Sequence of chain 1.A:
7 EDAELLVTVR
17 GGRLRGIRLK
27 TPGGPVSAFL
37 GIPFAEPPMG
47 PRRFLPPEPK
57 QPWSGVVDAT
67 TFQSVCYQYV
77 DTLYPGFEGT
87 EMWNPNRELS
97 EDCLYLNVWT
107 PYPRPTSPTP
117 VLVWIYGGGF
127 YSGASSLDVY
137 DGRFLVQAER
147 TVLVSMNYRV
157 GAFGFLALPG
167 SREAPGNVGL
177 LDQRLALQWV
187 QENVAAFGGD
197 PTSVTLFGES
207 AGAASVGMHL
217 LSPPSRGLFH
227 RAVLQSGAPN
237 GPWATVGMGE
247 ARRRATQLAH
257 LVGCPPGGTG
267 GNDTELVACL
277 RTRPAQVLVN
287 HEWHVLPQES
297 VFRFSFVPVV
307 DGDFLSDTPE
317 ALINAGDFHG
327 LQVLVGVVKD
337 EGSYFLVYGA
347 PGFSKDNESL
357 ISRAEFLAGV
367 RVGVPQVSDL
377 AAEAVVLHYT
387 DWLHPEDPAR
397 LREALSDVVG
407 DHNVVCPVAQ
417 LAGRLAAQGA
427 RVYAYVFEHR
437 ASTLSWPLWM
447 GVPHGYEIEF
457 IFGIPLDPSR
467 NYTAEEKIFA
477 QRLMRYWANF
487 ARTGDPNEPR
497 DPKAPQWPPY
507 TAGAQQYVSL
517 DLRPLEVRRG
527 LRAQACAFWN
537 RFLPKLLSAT

This protein binds this small molecule.
Small molecule (SMILES): O/N=C/c1cc[n+](C[n+]2ccc(/C=N/O)cc2)cc1

Sequence of chain 1.B:
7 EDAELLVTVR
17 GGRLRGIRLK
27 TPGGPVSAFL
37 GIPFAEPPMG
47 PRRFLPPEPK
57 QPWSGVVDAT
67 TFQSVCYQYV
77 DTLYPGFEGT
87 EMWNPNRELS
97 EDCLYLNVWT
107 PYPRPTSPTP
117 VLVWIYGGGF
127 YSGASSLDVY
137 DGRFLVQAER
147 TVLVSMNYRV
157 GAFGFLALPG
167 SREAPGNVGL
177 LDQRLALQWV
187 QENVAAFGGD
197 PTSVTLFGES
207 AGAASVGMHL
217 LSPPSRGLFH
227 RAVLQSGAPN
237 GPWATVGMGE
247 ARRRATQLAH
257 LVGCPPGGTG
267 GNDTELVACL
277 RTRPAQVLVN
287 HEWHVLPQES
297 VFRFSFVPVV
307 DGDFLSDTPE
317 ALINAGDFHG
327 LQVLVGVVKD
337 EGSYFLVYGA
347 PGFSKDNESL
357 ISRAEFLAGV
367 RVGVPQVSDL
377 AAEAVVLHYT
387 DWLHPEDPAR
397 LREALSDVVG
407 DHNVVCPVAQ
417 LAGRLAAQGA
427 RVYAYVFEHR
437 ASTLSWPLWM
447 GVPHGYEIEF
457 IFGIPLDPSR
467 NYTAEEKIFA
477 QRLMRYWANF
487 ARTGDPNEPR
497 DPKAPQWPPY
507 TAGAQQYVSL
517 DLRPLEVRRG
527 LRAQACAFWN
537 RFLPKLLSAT

Binding-site contacts:
Ligand atom OAB contacts residue TYR127 of chain 1.A at 4.3 Å.
Ligand atom CAE contacts residue TYR75 of chain 1.A at 3.8 Å (hydrophobic).
Ligand atom CAL contacts residue SER296 of chain 1.A at 3.9 Å.
Ligand atom CAJ contacts residue 3VI1 of chain 1.J at 4.1 Å.
Ligand atom NAN contacts residue 3VI1 of chain 1.J at 3.7 Å.
Ligand atom CAD contacts residue TYR344 of chain 1.A at 3.6 Å (hydrophobic).
Ligand atom CAG contacts residue TYR75 of chain 1.A at 4.5 Å (hydrophobic).
Ligand atom OAB contacts residue TYR344 of chain 1.A at 4.4 Å.
Ligand atom CAF contacts residue TYR75 of chain 1.A at 4.3 Å (hydrophobic).
Ligand atom CAK contacts residue TRP289 of chain 1.A at 3.6 Å (hydrophobic).
Ligand atom OAA contacts residue THR78 of chain 1.B at 4.0 Å.
Ligand atom NAS contacts residue TRP289 of chain 1.A at 3.8 Å.
Ligand atom CAD contacts residue TYR127 of chain 1.A at 3.4 Å (hydrophobic).
Ligand atom CAQ contacts residue TYR127 of chain 1.A at 4.1 Å (hydrophobic).
Ligand atom CAP contacts residue 3VI1 of chain 1.J at 3.3 Å.
Ligand atom CAG contacts residue TYR127 of chain 1.A at 4.1 Å (hydrophobic).
Ligand atom NAO contacts residue PHE341 of chain 1.A at 4.4 Å.
Ligand atom CAQ contacts residue TRP289 of chain 1.A at 4.1 Å (hydrophobic).
Ligand atom OAA contacts residue 3VI1 of chain 1.J at 3.5 Å.
Ligand atom CAH contacts residue TYR344 of chain 1.A at 4.2 Å (hydrophobic).
Ligand atom CAI contacts residue TRP289 of chain 1.A at 3.7 Å (hydrophobic).
Ligand atom CAE contacts residue 3VI1 of chain 1.J at 4.2 Å.
Ligand atom CAH contacts residue TRP289 of chain 1.A at 4.0 Å (hydrophobic).
Ligand atom OAB contacts residue PHE341 of chain 1.A at 3.1 Å.
Ligand atom NAO contacts residue PHE300 of chain 1.A at 4.4 Å.
Ligand atom NAO contacts residue TYR127 of chain 1.A at 4.2 Å.
Ligand atom CAG contacts residue TRP289 of chain 1.A at 3.8 Å (hydrophobic).
Ligand atom CAQ contacts residue TYR344 of chain 1.A at 3.7 Å (hydrophobic).
Ligand atom CAL contacts residue TRP289 of chain 1.A at 3.7 Å (hydrophobic).
Ligand atom CAI contacts residue TYR75 of chain 1.A at 4.1 Å (hydrophobic).
Ligand atom CAH contacts residue SER296 of chain 1.A at 4.4 Å.
Ligand atom CAG contacts residue TYR344 of chain 1.A at 4.0 Å (hydrophobic).
Ligand atom CAC contacts residue 3VI1 of chain 1.J at 3.2 Å.
Ligand atom CAK contacts residue TYR75 of chain 1.A at 4.2 Å (hydrophobic).
Ligand atom CAP contacts residue TYR75 of chain 1.A at 3.9 Å (hydrophobic).
Ligand atom CAC contacts residue TYR75 of chain 1.A at 4.3 Å (hydrophobic).
Ligand atom CAF contacts residue 3VI1 of chain 1.J at 3.2 Å.
Ligand atom NAR contacts residue TRP289 of chain 1.A at 4.2 Å.
Ligand atom CAM contacts residue TRP289 of chain 1.A at 3.4 Å (hydrophobic).
Ligand atom NAO contacts residue TYR344 of chain 1.A at 4.1 Å.